The small molecule below binds the protein below.
Small molecule (SMILES): NCC(=O)O

Binding-site contacts:
Ligand atom OXT contacts residue HIS88 of chain 2.B at 3.5 Å.
Ligand atom C contacts residue LYS147 of chain 2.B at 4.4 Å.
Ligand atom C contacts residue HIS86 of chain 2.B at 3.5 Å.
Ligand atom CA contacts residue LYS147 of chain 2.B at 4.0 Å.
Ligand atom N contacts residue EDO1 of chain 2.AA at 3.0 Å (h-bond).
Ligand atom O contacts residue HIS86 of chain 2.B at 4.4 Å.
Ligand atom CA contacts residue EDO1 of chain 2.AA at 3.2 Å.
Ligand atom N contacts residue GLU62 of chain 2.B at 4.0 Å.
Ligand atom CA contacts residue HIS86 of chain 2.B at 4.1 Å.
Ligand atom OXT contacts residue HIS86 of chain 2.B at 2.8 Å (h-bond).
Ligand atom OXT contacts residue EDO1 of chain 2.AA at 3.3 Å.
Ligand atom C contacts residue EDO1 of chain 2.AA at 4.0 Å.
Ligand atom N contacts residue LYS147 of chain 2.B at 2.8 Å (salt-bridge).

Sequence of chain 2.B:
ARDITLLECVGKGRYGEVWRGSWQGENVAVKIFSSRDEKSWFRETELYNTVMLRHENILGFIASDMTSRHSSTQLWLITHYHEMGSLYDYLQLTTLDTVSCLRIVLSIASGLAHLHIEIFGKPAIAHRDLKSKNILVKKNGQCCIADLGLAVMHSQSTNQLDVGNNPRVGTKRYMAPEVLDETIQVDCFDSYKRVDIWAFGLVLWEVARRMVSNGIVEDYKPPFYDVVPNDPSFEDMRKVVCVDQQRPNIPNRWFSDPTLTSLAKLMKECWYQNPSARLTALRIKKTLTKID